The protein below binds the small molecule below.
Small molecule (SMILES): Cc1nc2cnc(Nc3ccnc(NCC(C)(C)C(N)=O)n3)cc2n1C(C)C

Binding-site contacts:
Ligand atom C19 contacts residue THR161 of chain 1.A at 3.7 Å.
Ligand atom N20 contacts residue LEU151 of chain 1.A at 3.4 Å.
Ligand atom C4 contacts residue LEU25 of chain 1.A at 3.7 Å (hydrophobic).
Ligand atom N18 contacts residue THR161 of chain 1.A at 2.8 Å (h-bond).
Ligand atom C16 contacts residue GLN98 of chain 1.A at 3.4 Å.
Ligand atom C15 contacts residue LEU151 of chain 1.A at 3.3 Å (hydrophobic).
Ligand atom C16 contacts residue LEU151 of chain 1.A at 3.7 Å (hydrophobic).
Ligand atom N6 contacts residue ALA50 of chain 1.A at 3.8 Å.
Ligand atom N14 contacts residue LEU151 of chain 1.A at 3.7 Å.
Ligand atom C13 contacts residue VAL33 of chain 1.A at 3.9 Å (hydrophobic).
Ligand atom O27 contacts residue ARG148 of chain 1.A at 3.6 Å (salt-bridge).
Ligand atom C7 contacts residue LEU151 of chain 1.A at 3.8 Å (hydrophobic).
Ligand atom C5 contacts residue MET100 of chain 1.A at 2.8 Å (hydrophobic).
Ligand atom N14 contacts residue GLN98 of chain 1.A at 3.2 Å (h-bond).
Ligand atom C15 contacts residue MET97 of chain 1.A at 3.8 Å (hydrophobic).
Ligand atom C16 contacts residue MET97 of chain 1.A at 3.7 Å (hydrophobic).
Ligand atom C24 contacts residue LYS52 of chain 1.A at 3.4 Å.
Ligand atom N6 contacts residue MET100 of chain 1.A at 3.0 Å (h-bond).
Ligand atom C2 contacts residue GLY103 of chain 1.A at 3.8 Å.
Ligand atom C5 contacts residue LEU25 of chain 1.A at 3.7 Å (hydrophobic).
Ligand atom C17 contacts residue MET97 of chain 1.A at 3.7 Å (hydrophobic).
Ligand atom O27 contacts residue ASN149 of chain 1.A at 3.5 Å (h-bond).
Ligand atom C12 contacts residue LEU151 of chain 1.A at 3.8 Å (hydrophobic).
Ligand atom N3 contacts residue GLY103 of chain 1.A at 3.8 Å.
Ligand atom C15 contacts residue GLN98 of chain 1.A at 3.7 Å.
Ligand atom C1 contacts residue LEU25 of chain 1.A at 3.8 Å (hydrophobic).
Ligand atom C26 contacts residue ASN149 of chain 1.A at 3.7 Å.
Ligand atom C19 contacts residue LEU151 of chain 1.A at 3.7 Å (hydrophobic).
Ligand atom C19 contacts residue MET97 of chain 1.A at 3.6 Å (hydrophobic).
Ligand atom C4 contacts residue MET100 of chain 1.A at 3.4 Å (hydrophobic).
Ligand atom C7 contacts residue ALA50 of chain 1.A at 3.7 Å (hydrophobic).
Ligand atom N28 contacts residue ASP162 of chain 1.A at 3.5 Å (salt-bridge).
Ligand atom C8 contacts residue LEU151 of chain 1.A at 3.7 Å (hydrophobic).
Ligand atom N14 contacts residue ALA50 of chain 1.A at 3.2 Å.
Ligand atom C25 contacts residue PHE30 of chain 1.A at 3.7 Å (hydrophobic).
Ligand atom C17 contacts residue THR161 of chain 1.A at 3.3 Å.
Ligand atom N3 contacts residue MET100 of chain 1.A at 3.9 Å.
Ligand atom N20 contacts residue MET97 of chain 1.A at 3.5 Å.
Ligand atom N18 contacts residue MET97 of chain 1.A at 3.5 Å (h-bond).
Ligand atom N28 contacts residue ASN149 of chain 1.A at 3.2 Å (h-bond).

Sequence of chain 1.A:
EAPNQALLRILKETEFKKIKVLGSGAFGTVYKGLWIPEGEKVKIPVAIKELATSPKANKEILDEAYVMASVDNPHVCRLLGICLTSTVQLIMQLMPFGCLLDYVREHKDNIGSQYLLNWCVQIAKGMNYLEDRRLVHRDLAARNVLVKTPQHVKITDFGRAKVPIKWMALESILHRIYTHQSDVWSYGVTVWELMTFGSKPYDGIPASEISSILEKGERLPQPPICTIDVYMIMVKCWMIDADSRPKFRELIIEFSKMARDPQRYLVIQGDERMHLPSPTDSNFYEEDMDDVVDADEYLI